This protein binds this small molecule.
Small molecule (SMILES): NC(=O)CN(CC(=O)O)CC(=O)O

Binding-site contacts:
Ligand atom C4 contacts residue ASN906 of chain 1.A at 3.8 Å.
Ligand atom O4 contacts residue THR904 of chain 1.A at 3.3 Å.
Ligand atom C1 contacts residue THR904 of chain 1.A at 3.6 Å.
Ligand atom O4 contacts residue PRO905 of chain 1.A at 3.3 Å.
Ligand atom O4 contacts residue ARG907 of chain 1.A at 4.2 Å.
Ligand atom N2 contacts residue LYS931 of chain 1.A at 4.4 Å.
Ligand atom O3 contacts residue ARG907 of chain 1.A at 3.0 Å (salt-bridge).
Ligand atom C2 contacts residue ARG907 of chain 1.A at 3.9 Å.
Ligand atom O2 contacts residue ARG907 of chain 1.A at 3.1 Å (salt-bridge).
Ligand atom N2 contacts residue ILE930 of chain 1.A at 3.8 Å.
Ligand atom O2 contacts residue ASP772 of chain 1.A at 3.6 Å.
Ligand atom O3 contacts residue THR904 of chain 1.A at 4.0 Å.
Ligand atom C4 contacts residue PRO905 of chain 1.A at 4.2 Å (hydrophobic).
Ligand atom C3 contacts residue THR904 of chain 1.A at 3.7 Å.
Ligand atom C4 contacts residue ARG907 of chain 1.A at 4.0 Å.
Ligand atom O1 contacts residue ARG907 of chain 1.A at 4.1 Å.
Ligand atom N1 contacts residue THR904 of chain 1.A at 4.3 Å.
Ligand atom C4 contacts residue THR904 of chain 1.A at 3.7 Å.
Ligand atom C6 contacts residue LYS931 of chain 1.A at 3.8 Å.
Ligand atom C6 contacts residue ALA932 of chain 1.A at 4.0 Å (hydrophobic).
Ligand atom O1 contacts residue ASP772 of chain 1.A at 3.1 Å (salt-bridge).
Ligand atom N2 contacts residue ASN906 of chain 1.A at 4.5 Å.
Ligand atom O3 contacts residue ASN906 of chain 1.A at 3.4 Å.
Ligand atom O5 contacts residue ILE930 of chain 1.A at 3.5 Å.
Ligand atom C2 contacts residue ASP772 of chain 1.A at 3.8 Å.
Ligand atom O5 contacts residue LYS931 of chain 1.A at 2.8 Å (salt-bridge).
Ligand atom C6 contacts residue ILE930 of chain 1.A at 4.0 Å (hydrophobic).
Ligand atom O4 contacts residue ASN906 of chain 1.A at 3.2 Å (h-bond).
Ligand atom C5 contacts residue ALA932 of chain 1.A at 3.9 Å (hydrophobic).
Ligand atom O1 contacts residue ILE930 of chain 1.A at 4.3 Å.
Ligand atom O5 contacts residue ALA932 of chain 1.A at 3.1 Å (h-bond).
Ligand atom O5 contacts residue GLY929 of chain 1.A at 4.5 Å.

Sequence of chain 1.A:
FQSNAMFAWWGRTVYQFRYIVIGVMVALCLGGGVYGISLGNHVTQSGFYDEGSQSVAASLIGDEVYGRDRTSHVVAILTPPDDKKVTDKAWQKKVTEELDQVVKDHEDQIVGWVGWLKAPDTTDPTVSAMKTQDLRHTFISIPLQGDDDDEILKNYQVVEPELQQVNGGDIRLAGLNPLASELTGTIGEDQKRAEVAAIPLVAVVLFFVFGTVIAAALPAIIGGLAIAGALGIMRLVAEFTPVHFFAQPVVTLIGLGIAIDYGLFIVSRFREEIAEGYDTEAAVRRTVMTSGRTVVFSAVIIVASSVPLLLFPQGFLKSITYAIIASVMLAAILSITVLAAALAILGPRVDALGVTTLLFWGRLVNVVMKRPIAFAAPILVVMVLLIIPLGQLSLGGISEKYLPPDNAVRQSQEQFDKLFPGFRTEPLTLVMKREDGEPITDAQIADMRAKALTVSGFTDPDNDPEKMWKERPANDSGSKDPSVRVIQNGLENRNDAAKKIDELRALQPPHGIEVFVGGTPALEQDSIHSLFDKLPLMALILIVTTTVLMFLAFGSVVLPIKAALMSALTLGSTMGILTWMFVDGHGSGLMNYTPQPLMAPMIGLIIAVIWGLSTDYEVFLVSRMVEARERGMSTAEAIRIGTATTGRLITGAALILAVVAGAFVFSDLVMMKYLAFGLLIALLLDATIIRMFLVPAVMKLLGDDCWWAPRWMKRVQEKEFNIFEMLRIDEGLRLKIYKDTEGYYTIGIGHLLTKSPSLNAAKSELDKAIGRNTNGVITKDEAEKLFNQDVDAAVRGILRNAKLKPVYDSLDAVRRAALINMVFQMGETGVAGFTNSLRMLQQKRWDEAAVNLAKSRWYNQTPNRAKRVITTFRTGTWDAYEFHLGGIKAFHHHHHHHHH